Sequence of chain 1.A:
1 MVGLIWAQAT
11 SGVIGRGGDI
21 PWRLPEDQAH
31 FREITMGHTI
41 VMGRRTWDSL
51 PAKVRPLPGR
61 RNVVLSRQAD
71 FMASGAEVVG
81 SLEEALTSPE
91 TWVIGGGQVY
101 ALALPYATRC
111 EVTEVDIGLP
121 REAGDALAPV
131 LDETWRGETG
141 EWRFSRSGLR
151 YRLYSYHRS

The small molecule below binds the protein below.
Small molecule (SMILES): CN(Cc1cnc2nc(N)nc(N)c2n1)c1ccc(C(=O)N[C@@H](CCC(=O)O)C(=O)O)cc1

Binding-site contacts:
Ligand atom O2 contacts residue ARG32 of chain 1.A at 3.0 Å (salt-bridge).
Ligand atom N8 contacts residue GOL1 of chain 1.E at 3.3 Å.
Ligand atom C7 contacts residue GOL1 of chain 1.E at 3.6 Å.
Ligand atom C13 contacts residue PRO51 of chain 1.A at 3.5 Å (hydrophobic).
Ligand atom N1 contacts residue ASP27 of chain 1.A at 2.6 Å (salt-bridge).
Ligand atom N3 contacts residue TRP6 of chain 1.A at 3.3 Å.
Ligand atom NA4 contacts residue NDP1 of chain 1.C at 3.6 Å.
Ligand atom NA4 contacts residue PHE31 of chain 1.A at 3.6 Å.
Ligand atom OE1 contacts residue GLN28 of chain 1.A at 3.5 Å (h-bond).
Ligand atom C4 contacts residue NDP1 of chain 1.C at 3.5 Å.
Ligand atom C8A contacts residue ASP27 of chain 1.A at 3.6 Å.
Ligand atom NA4 contacts residue ILE94 of chain 1.A at 2.9 Å (h-bond).
Ligand atom N3 contacts residue NDP1 of chain 1.C at 3.6 Å.
Ligand atom NA2 contacts residue ASP27 of chain 1.A at 2.9 Å (salt-bridge).
Ligand atom N3 contacts residue PHE31 of chain 1.A at 3.6 Å.
Ligand atom N8 contacts residue ASP27 of chain 1.A at 3.6 Å.
Ligand atom C4A contacts residue NDP1 of chain 1.C at 3.6 Å.
Ligand atom C4 contacts residue ILE5 of chain 1.A at 3.5 Å (hydrophobic).
Ligand atom O1 contacts residue PHE31 of chain 1.A at 3.4 Å.
Ligand atom C2 contacts residue TRP6 of chain 1.A at 3.7 Å (hydrophobic).
Ligand atom CT contacts residue ARG60 of chain 1.A at 3.5 Å.
Ligand atom C12 contacts residue GLN28 of chain 1.A at 3.6 Å.
Ligand atom O2 contacts residue ARG60 of chain 1.A at 2.9 Å (salt-bridge).
Ligand atom N5 contacts residue NDP1 of chain 1.C at 3.4 Å.
Ligand atom NA4 contacts residue ILE5 of chain 1.A at 2.8 Å (h-bond).
Ligand atom N3 contacts residue ILE5 of chain 1.A at 3.4 Å (h-bond).
Ligand atom C16 contacts residue PHE31 of chain 1.A at 3.5 Å (hydrophobic).
Ligand atom C14 contacts residue LEU50 of chain 1.A at 3.7 Å (hydrophobic).
Ligand atom C7 contacts residue ILE20 of chain 1.A at 3.4 Å (hydrophobic).
Ligand atom C4 contacts residue PHE31 of chain 1.A at 3.5 Å (hydrophobic).
Ligand atom O contacts residue GLN28 of chain 1.A at 3.6 Å.
Ligand atom O1 contacts residue ARG32 of chain 1.A at 3.4 Å.
Ligand atom C2 contacts residue ASP27 of chain 1.A at 3.5 Å.
Ligand atom O1 contacts residue ARG60 of chain 1.A at 2.8 Å (salt-bridge).
Ligand atom NA2 contacts residue ALA7 of chain 1.A at 3.7 Å.
Ligand atom NA4 contacts residue TYR100 of chain 1.A at 3.2 Å (h-bond).
Ligand atom NA2 contacts residue TRP6 of chain 1.A at 3.5 Å.
Ligand atom OE2 contacts residue ALA29 of chain 1.A at 3.6 Å.
Ligand atom OE1 contacts residue PRO25 of chain 1.A at 3.6 Å (h-bond).
Ligand atom C4A contacts residue PHE31 of chain 1.A at 3.7 Å (hydrophobic).